Binding-site contacts:
Ligand atom O2A contacts residue HIS203 of chain 1.A at 3.7 Å.
Ligand atom O2G contacts residue MG1 of chain 1.B at 2.2 Å.
Ligand atom O2B contacts residue GLY193 of chain 1.A at 3.6 Å.
Ligand atom O6 contacts residue SO41 of chain 1.H at 3.5 Å (h-bond).
Ligand atom N2 contacts residue GLY295 of chain 1.A at 3.7 Å.
Ligand atom PG contacts residue HIS203 of chain 1.A at 3.5 Å.
Ligand atom O1B contacts residue GLY194 of chain 1.A at 3.3 Å (h-bond).
Ligand atom O3' contacts residue LYS300 of chain 1.A at 3.6 Å (salt-bridge).
Ligand atom O1G contacts residue HIS203 of chain 1.A at 3.0 Å (h-bond).
Ligand atom O3G contacts residue GLY202 of chain 1.A at 3.3 Å.
Ligand atom O2A contacts residue ASP206 of chain 1.A at 2.8 Å (salt-bridge).
Ligand atom O2G contacts residue ASP204 of chain 1.A at 2.8 Å (salt-bridge).
Ligand atom C2 contacts residue SO41 of chain 1.H at 3.2 Å.
Ligand atom N2 contacts residue SER320 of chain 1.A at 3.3 Å.
Ligand atom O2B contacts residue ASP206 of chain 1.A at 3.1 Å (salt-bridge).
Ligand atom O3G contacts residue HIS203 of chain 1.A at 3.7 Å.
Ligand atom PB contacts residue GLY194 of chain 1.A at 3.5 Å.
Ligand atom O1A contacts residue HIS203 of chain 1.A at 3.3 Å.
Ligand atom N1 contacts residue SO41 of chain 1.H at 2.9 Å (h-bond).
Ligand atom O4' contacts residue TRP296 of chain 1.A at 3.1 Å (h-bond).
Ligand atom N2 contacts residue SO41 of chain 1.H at 2.8 Å (h-bond).
Ligand atom C5' contacts residue TRP296 of chain 1.A at 3.7 Å (hydrophobic).
Ligand atom O2B contacts residue MG1 of chain 1.B at 1.8 Å.
Ligand atom C1' contacts residue GLY295 of chain 1.A at 3.5 Å.
Ligand atom O3G contacts residue LYS199 of chain 1.A at 2.7 Å (salt-bridge).
Ligand atom PB contacts residue MG1 of chain 1.B at 3.1 Å.
Ligand atom O3' contacts residue GLY298 of chain 1.A at 3.4 Å.
Ligand atom C4' contacts residue TRP296 of chain 1.A at 3.1 Å (hydrophobic).
Ligand atom C5' contacts residue ASP206 of chain 1.A at 3.4 Å.
Ligand atom PG contacts residue MG1 of chain 1.B at 3.6 Å.
Ligand atom O1B contacts residue ARG197 of chain 1.A at 2.7 Å (salt-bridge).
Ligand atom O2A contacts residue MG1 of chain 1.B at 2.0 Å.
Ligand atom O2G contacts residue HIS203 of chain 1.A at 3.1 Å (h-bond).
Ligand atom O3A contacts residue MG1 of chain 1.B at 3.6 Å.
Ligand atom N2 contacts residue ARG307 of chain 1.A at 3.0 Å (salt-bridge).
Ligand atom O3B contacts residue MG1 of chain 1.B at 3.8 Å.
Ligand atom PA contacts residue MG1 of chain 1.B at 3.3 Å.
Ligand atom O2B contacts residue GLY194 of chain 1.A at 2.9 Å (h-bond).
Ligand atom N3 contacts residue GLY295 of chain 1.A at 3.5 Å (h-bond).
Ligand atom O2A contacts residue ASP204 of chain 1.A at 2.7 Å (salt-bridge).

Sequence of chain 1.A:
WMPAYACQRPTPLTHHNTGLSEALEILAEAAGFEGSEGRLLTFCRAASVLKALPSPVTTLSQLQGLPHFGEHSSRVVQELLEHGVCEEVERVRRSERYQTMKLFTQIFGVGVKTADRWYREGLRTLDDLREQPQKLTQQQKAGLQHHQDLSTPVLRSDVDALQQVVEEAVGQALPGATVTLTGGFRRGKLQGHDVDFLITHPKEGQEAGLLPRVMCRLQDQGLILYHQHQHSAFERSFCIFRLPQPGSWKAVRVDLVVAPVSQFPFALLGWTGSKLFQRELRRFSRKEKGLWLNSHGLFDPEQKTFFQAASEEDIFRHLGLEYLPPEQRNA

A small-molecule ligand and the protein it binds are described below.
Small molecule (SMILES): Nc1nc2c(ncn2[C@H]2C[C@H](O)[C@@H](CO[P](=O)(O)O[P](=O)(O)OP(=O)(O)O)O2)c(=O)[nH]1